Sequence of chain 2.B:
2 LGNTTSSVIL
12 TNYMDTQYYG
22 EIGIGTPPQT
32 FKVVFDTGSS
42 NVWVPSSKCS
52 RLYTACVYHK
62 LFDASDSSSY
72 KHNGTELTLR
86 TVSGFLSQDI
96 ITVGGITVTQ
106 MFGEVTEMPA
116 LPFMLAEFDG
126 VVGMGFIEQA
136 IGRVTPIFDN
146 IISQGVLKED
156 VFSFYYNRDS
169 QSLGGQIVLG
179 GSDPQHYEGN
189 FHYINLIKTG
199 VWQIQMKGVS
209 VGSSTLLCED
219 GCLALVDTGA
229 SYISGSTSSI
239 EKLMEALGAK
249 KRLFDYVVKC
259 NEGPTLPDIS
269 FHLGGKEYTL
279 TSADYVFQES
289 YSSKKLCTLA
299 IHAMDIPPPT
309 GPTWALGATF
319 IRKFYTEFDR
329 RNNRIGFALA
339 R

A small-molecule ligand and the protein it binds are described below.
Small molecule (SMILES): CC(=O)N[C@@H]1[C@@H](O)[C@H](O)[C@@H](CO)O[C@H]1O

Binding-site contacts:
Ligand atom N2 contacts residue ASN74 of chain 2.B at 3.0 Å (h-bond).
Ligand atom O5 contacts residue LEU91 of chain 2.B at 4.5 Å.
Ligand atom C7 contacts residue ASN74 of chain 2.B at 3.4 Å.
Ligand atom C8 contacts residue ASN74 of chain 2.B at 3.8 Å.
Ligand atom O5 contacts residue MET106 of chain 2.B at 4.2 Å.
Ligand atom O7 contacts residue ASN74 of chain 2.B at 3.4 Å (h-bond).
Ligand atom O7 contacts residue HIS73 of chain 2.B at 4.3 Å.
Ligand atom C1 contacts residue THR76 of chain 2.B at 4.2 Å.
Ligand atom C1 contacts residue ASN74 of chain 2.B at 1.4 Å.
Ligand atom C2 contacts residue ASN74 of chain 2.B at 2.6 Å.
Ligand atom C3 contacts residue ASN74 of chain 2.B at 3.9 Å.
Ligand atom O5 contacts residue ASN74 of chain 2.B at 2.4 Å (h-bond).
Ligand atom C5 contacts residue ASN74 of chain 2.B at 3.7 Å.
Ligand atom C4 contacts residue ASN74 of chain 2.B at 4.4 Å.
Ligand atom C6 contacts residue MET106 of chain 2.B at 3.8 Å (hydrophobic).